Binding-site contacts:
Ligand atom CBD contacts residue AJP1 of chain 1.L at 3.8 Å.
Ligand atom CAM contacts residue AJP1 of chain 1.L at 4.2 Å.
Ligand atom CBF contacts residue AJP1 of chain 1.L at 4.2 Å.
Ligand atom CAS contacts residue MET201 of chain 1.A at 4.2 Å (hydrophobic).
Ligand atom CAY contacts residue AJP1 of chain 1.L at 4.2 Å.
Ligand atom OAG contacts residue GLN197 of chain 1.A at 3.5 Å (h-bond).
Ligand atom CAA contacts residue LEU133 of chain 1.A at 3.9 Å (hydrophobic).
Ligand atom CBB contacts residue MET201 of chain 1.A at 4.1 Å (hydrophobic).
Ligand atom CAA contacts residue PHE136 of chain 1.A at 4.2 Å (hydrophobic).
Ligand atom CAQ contacts residue AJP1 of chain 1.L at 4.4 Å.
Ligand atom CAL contacts residue GLN197 of chain 1.A at 3.7 Å.
Ligand atom CAU contacts residue MET201 of chain 1.A at 3.8 Å (hydrophobic).
Ligand atom CAC contacts residue MET201 of chain 1.A at 3.8 Å (hydrophobic).
Ligand atom CAL contacts residue VAL195 of chain 1.A at 4.3 Å (hydrophobic).
Ligand atom CAT contacts residue AJP1 of chain 1.L at 3.8 Å.
Ligand atom CAD contacts residue GLN197 of chain 1.A at 3.5 Å.
Ligand atom OAW contacts residue AJP1 of chain 1.L at 3.3 Å (h-bond).
Ligand atom CAR contacts residue GLN197 of chain 1.A at 4.2 Å.
Ligand atom CAT contacts residue VAL195 of chain 1.A at 3.9 Å (hydrophobic).
Ligand atom CAR contacts residue AJP1 of chain 1.L at 3.6 Å.
Ligand atom CBC contacts residue AJP1 of chain 1.L at 3.5 Å.
Ligand atom CAY contacts residue GLN197 of chain 1.A at 4.1 Å.
Ligand atom CBG contacts residue AJP1 of chain 1.L at 3.8 Å.
Ligand atom CAR contacts residue VAL195 of chain 1.A at 3.6 Å (hydrophobic).
Ligand atom OAH contacts residue VAL195 of chain 1.A at 4.2 Å.

A small-molecule ligand and the protein it binds are described below.
Small molecule (SMILES): CC(C)CCC[C@@H](C)[C@H]1CC[C@H]2[C@@H]3CC=C4C[C@@H](OC(=O)CCC(=O)O)CC[C@]4(C)[C@H]3CC[C@]12C

Sequence of chain 1.A:
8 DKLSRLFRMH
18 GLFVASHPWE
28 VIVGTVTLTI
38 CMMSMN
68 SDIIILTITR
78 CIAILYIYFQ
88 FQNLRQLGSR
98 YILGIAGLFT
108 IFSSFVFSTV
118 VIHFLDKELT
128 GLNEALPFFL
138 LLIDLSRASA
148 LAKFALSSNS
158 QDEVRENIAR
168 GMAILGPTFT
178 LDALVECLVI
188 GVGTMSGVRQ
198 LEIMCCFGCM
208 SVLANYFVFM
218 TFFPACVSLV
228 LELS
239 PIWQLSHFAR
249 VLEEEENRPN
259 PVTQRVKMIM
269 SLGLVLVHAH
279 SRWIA